Sequence of chain 1.A:
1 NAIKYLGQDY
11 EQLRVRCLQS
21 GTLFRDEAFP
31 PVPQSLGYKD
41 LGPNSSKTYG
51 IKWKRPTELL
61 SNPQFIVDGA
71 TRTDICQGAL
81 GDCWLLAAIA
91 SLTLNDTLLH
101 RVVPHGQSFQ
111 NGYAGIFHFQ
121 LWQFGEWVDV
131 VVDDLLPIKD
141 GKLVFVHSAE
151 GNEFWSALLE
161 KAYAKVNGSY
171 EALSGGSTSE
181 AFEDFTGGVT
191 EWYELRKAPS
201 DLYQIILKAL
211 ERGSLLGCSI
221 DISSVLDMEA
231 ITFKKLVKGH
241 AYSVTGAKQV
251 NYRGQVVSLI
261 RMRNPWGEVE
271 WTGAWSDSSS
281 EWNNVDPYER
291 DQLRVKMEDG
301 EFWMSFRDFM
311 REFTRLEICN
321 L

Binding-site contacts:
Ligand atom C9 contacts residue GLY176 of chain 1.A at 3.7 Å.
Ligand atom O29 contacts residue GLY175 of chain 1.A at 3.4 Å.
Ligand atom C38 contacts residue GLY175 of chain 1.A at 3.4 Å.
Ligand atom O31 contacts residue GLY81 of chain 1.A at 3.1 Å.
Ligand atom C32 contacts residue GLU229 of chain 1.A at 3.9 Å.
Ligand atom C39 contacts residue SER174 of chain 1.A at 3.4 Å.
Ligand atom C24 contacts residue THR178 of chain 1.A at 3.6 Å.
Ligand atom O29 contacts residue GLY81 of chain 1.A at 3.8 Å.
Ligand atom C27 contacts residue CYS83 of chain 1.A at 3.4 Å (hydrophobic).
Ligand atom C30 contacts residue GLU229 of chain 1.A at 3.9 Å.
Ligand atom C37 contacts residue GLY175 of chain 1.A at 3.8 Å.
Ligand atom O29 contacts residue CYS83 of chain 1.A at 3.9 Å.
Ligand atom C28 contacts residue GLY81 of chain 1.A at 3.9 Å.
Ligand atom C21 contacts residue CYS83 of chain 1.A at 3.6 Å (hydrophobic).
Ligand atom O31 contacts residue ASP82 of chain 1.A at 3.6 Å (salt-bridge).
Ligand atom N26 contacts residue GLY239 of chain 1.A at 3.5 Å (h-bond).
Ligand atom C38 contacts residue SER174 of chain 1.A at 3.4 Å.
Ligand atom C30 contacts residue CYS83 of chain 1.A at 2.5 Å (hydrophobic).
Ligand atom C27 contacts residue GLY81 of chain 1.A at 3.2 Å.
Ligand atom O29 contacts residue TRP84 of chain 1.A at 3.3 Å.
Ligand atom O29 contacts residue GLY176 of chain 1.A at 2.9 Å (h-bond).
Ligand atom O31 contacts residue GLN77 of chain 1.A at 3.0 Å (h-bond).
Ligand atom C32 contacts residue GLY239 of chain 1.A at 3.8 Å.
Ligand atom C21 contacts residue GLY176 of chain 1.A at 3.9 Å.
Ligand atom C20 contacts residue GLY239 of chain 1.A at 3.6 Å.
Ligand atom C25 contacts residue CYS83 of chain 1.A at 3.5 Å (hydrophobic).
Ligand atom N19 contacts residue GLY176 of chain 1.A at 3.0 Å (h-bond).
Ligand atom O31 contacts residue GLU229 of chain 1.A at 3.6 Å.
Ligand atom N26 contacts residue CYS83 of chain 1.A at 3.3 Å (h-bond).
Ligand atom C20 contacts residue GLY176 of chain 1.A at 3.8 Å.
Ligand atom C30 contacts residue GLY81 of chain 1.A at 3.5 Å.
Ligand atom C39 contacts residue GLY175 of chain 1.A at 3.4 Å.
Ligand atom C21 contacts residue GLY239 of chain 1.A at 3.8 Å.
Ligand atom O31 contacts residue CYS83 of chain 1.A at 3.2 Å (h-bond).
Ligand atom C21 contacts residue ALA241 of chain 1.A at 3.9 Å (hydrophobic).
Ligand atom N11 contacts residue GLY176 of chain 1.A at 3.5 Å (h-bond).
Ligand atom C28 contacts residue GLU229 of chain 1.A at 3.8 Å.
Ligand atom C32 contacts residue HIS240 of chain 1.A at 3.2 Å.
Ligand atom C32 contacts residue CYS83 of chain 1.A at 1.7 Å (hydrophobic).
Ligand atom O10 contacts residue GLY176 of chain 1.A at 3.5 Å.

This protein binds this small molecule.
Small molecule (SMILES): CC(C)C[C@H](NC(=O)OCc1ccccc1)C(=O)N[C@@H](CC(C)C)C(=O)N[C@@H](Cc1ccc(O)cc1)C(=O)CF